Sequence of chain 3.A:
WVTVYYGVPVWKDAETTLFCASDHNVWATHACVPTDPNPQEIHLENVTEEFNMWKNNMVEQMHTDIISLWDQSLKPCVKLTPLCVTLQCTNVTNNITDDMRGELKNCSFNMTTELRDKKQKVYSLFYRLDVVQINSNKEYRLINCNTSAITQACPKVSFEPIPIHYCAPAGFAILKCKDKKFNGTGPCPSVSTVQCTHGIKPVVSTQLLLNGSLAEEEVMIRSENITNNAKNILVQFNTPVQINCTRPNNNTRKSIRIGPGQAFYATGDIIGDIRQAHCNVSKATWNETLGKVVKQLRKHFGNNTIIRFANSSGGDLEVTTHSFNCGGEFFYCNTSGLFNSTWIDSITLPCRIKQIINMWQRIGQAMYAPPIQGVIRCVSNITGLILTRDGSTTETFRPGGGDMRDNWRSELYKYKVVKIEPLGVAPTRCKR

This small molecule binds to this protein.
Small molecule (SMILES): CC(=O)N[C@@H]1[C@@H](O)[C@H](O)[C@@H](CO)O[C@H]1O

Binding-site contacts:
Ligand atom C5 contacts residue GLN298 of chain 3.A at 4.5 Å.
Ligand atom O7 contacts residue SER416 of chain 3.A at 4.4 Å.
Ligand atom O7 contacts residue ASN300 of chain 3.A at 3.6 Å (h-bond).
Ligand atom O5 contacts residue ASN300 of chain 3.A at 2.4 Å (h-bond).
Ligand atom C2 contacts residue GLN298 of chain 3.A at 4.2 Å.
Ligand atom O7 contacts residue ASN336 of chain 3.A at 4.2 Å.
Ligand atom C7 contacts residue ASN336 of chain 3.A at 4.3 Å.
Ligand atom C1 contacts residue ARG447 of chain 3.A at 4.0 Å.
Ligand atom C1 contacts residue ASN300 of chain 3.A at 1.4 Å.
Ligand atom C5 contacts residue ASN300 of chain 3.A at 3.7 Å.
Ligand atom C6 contacts residue ARG447 of chain 3.A at 3.7 Å.
Ligand atom C8 contacts residue ASN336 of chain 3.A at 3.3 Å.
Ligand atom O5 contacts residue ARG447 of chain 3.A at 3.0 Å (salt-bridge).
Ligand atom C7 contacts residue ASN300 of chain 3.A at 3.4 Å.
Ligand atom C4 contacts residue ASN300 of chain 3.A at 4.1 Å.
Ligand atom C2 contacts residue ASN300 of chain 3.A at 2.4 Å.
Ligand atom C5 contacts residue ARG447 of chain 3.A at 4.0 Å.
Ligand atom N2 contacts residue GLN298 of chain 3.A at 4.0 Å.
Ligand atom C8 contacts residue VAL337 of chain 3.A at 4.0 Å (hydrophobic).
Ligand atom C8 contacts residue GLN298 of chain 3.A at 4.0 Å.
Ligand atom C8 contacts residue SER338 of chain 3.A at 3.5 Å.
Ligand atom C3 contacts residue ASN300 of chain 3.A at 3.6 Å.
Ligand atom C8 contacts residue ASN300 of chain 3.A at 4.3 Å.
Ligand atom O6 contacts residue ARG447 of chain 3.A at 3.0 Å (salt-bridge).
Ligand atom C8 contacts residue SER416 of chain 3.A at 4.4 Å.
Ligand atom C3 contacts residue GLN298 of chain 3.A at 3.7 Å.
Ligand atom C1 contacts residue GLN298 of chain 3.A at 4.1 Å.
Ligand atom N2 contacts residue ASN300 of chain 3.A at 2.8 Å (h-bond).
Ligand atom O3 contacts residue GLN298 of chain 3.A at 4.3 Å.
Ligand atom O5 contacts residue VAL449 of chain 3.A at 4.5 Å.